Sequence of chain 1.D:
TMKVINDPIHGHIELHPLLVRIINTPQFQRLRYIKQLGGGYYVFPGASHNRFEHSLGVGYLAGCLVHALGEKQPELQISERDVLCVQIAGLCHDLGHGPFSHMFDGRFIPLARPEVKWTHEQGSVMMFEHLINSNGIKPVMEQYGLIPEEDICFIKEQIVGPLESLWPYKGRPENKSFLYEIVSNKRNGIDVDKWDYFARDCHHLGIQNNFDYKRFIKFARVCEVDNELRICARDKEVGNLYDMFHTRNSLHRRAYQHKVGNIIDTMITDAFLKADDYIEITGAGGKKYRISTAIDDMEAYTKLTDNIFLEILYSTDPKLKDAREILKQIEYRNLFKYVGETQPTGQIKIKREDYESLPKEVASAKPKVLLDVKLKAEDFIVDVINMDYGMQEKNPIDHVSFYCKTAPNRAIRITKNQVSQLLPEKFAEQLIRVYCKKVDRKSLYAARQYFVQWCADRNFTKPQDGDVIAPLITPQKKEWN

Binding-site contacts:
Ligand atom O3' contacts residue ASP213 of chain 1.D at 2.7 Å (salt-bridge).
Ligand atom PA contacts residue ASP101 of chain 1.D at 3.6 Å.
Ligand atom O4' contacts residue HIS109 of chain 1.D at 3.2 Å.
Ligand atom C3' contacts residue ASP213 of chain 1.D at 3.4 Å.
Ligand atom O3' contacts residue GLN43 of chain 1.D at 3.2 Å (h-bond).
Ligand atom O4' contacts residue ARG58 of chain 1.D at 3.1 Å (salt-bridge).
Ligand atom PA contacts residue ASP205 of chain 1.D at 3.2 Å.
Ligand atom O2G contacts residue ARG260 of chain 1.D at 2.6 Å (salt-bridge).
Ligand atom N9 contacts residue HIS109 of chain 1.D at 3.5 Å.
Ligand atom O2G contacts residue TYR209 of chain 1.D at 2.6 Å (h-bond).
Ligand atom O2A contacts residue ASP101 of chain 1.D at 3.0 Å (salt-bridge).
Ligand atom O2B contacts residue MG1 of chain 1.SA at 2.3 Å.
Ligand atom O2G contacts residue LYS206 of chain 1.D at 3.3 Å.
Ligand atom PA contacts residue MG1 of chain 1.RA at 3.2 Å.
Ligand atom O5' contacts residue HIS109 of chain 1.D at 2.8 Å (h-bond).
Ligand atom O1G contacts residue LYS206 of chain 1.D at 2.8 Å (salt-bridge).
Ligand atom O1A contacts residue HIS127 of chain 1.D at 2.4 Å (h-bond).
Ligand atom C3' contacts residue TYR209 of chain 1.D at 3.6 Å (hydrophobic).
Ligand atom O6 contacts residue GLN269 of chain 1.D at 2.6 Å (h-bond).
Ligand atom O2A contacts residue FE1 of chain 1.QA at 2.4 Å.
Ligand atom O1A contacts residue ASP101 of chain 1.D at 2.5 Å (salt-bridge).
Ligand atom N2 contacts residue LEU44 of chain 1.D at 2.9 Å (h-bond).
Ligand atom N3A contacts residue ASP205 of chain 1.D at 2.4 Å (salt-bridge).
Ligand atom O1A contacts residue MG1 of chain 1.RA at 1.7 Å.
Ligand atom C4' contacts residue ARG58 of chain 1.D at 3.4 Å.
Ligand atom C8 contacts residue HIS109 of chain 1.D at 3.3 Å.
Ligand atom PB contacts residue ASP205 of chain 1.D at 3.5 Å.
Ligand atom O2A contacts residue HIS61 of chain 1.D at 3.4 Å (h-bond).
Ligand atom O1G contacts residue MG1 of chain 1.SA at 2.2 Å.
Ligand atom PA contacts residue FE1 of chain 1.QA at 3.1 Å.
Ligand atom O2A contacts residue ASP205 of chain 1.D at 3.3 Å (salt-bridge).
Ligand atom O1A contacts residue ASP205 of chain 1.D at 3.4 Å (salt-bridge).
Ligand atom N1 contacts residue TYR268 of chain 1.D at 3.3 Å (h-bond).
Ligand atom O2B contacts residue ASP205 of chain 1.D at 3.5 Å (salt-bridge).
Ligand atom C6 contacts residue GLN269 of chain 1.D at 3.4 Å.
Ligand atom O3G contacts residue ARG260 of chain 1.D at 3.3 Å (salt-bridge).
Ligand atom O1A contacts residue FE1 of chain 1.QA at 3.2 Å.
Ligand atom O2A contacts residue ARG58 of chain 1.D at 2.6 Å (salt-bridge).
Ligand atom O3' contacts residue LEU44 of chain 1.D at 3.5 Å.
Ligand atom O1B contacts residue HIS109 of chain 1.D at 3.2 Å (h-bond).

A small-molecule ligand and the protein it binds are described below.
Small molecule (SMILES): Nc1nc2c(ncn2[C@H]2C[C@H](O)[C@@H](CO[P](=O)(O)N[P](=O)(O)OP(=O)(O)O)O2)c(=O)[nH]1